Sequence of chain 1.C:
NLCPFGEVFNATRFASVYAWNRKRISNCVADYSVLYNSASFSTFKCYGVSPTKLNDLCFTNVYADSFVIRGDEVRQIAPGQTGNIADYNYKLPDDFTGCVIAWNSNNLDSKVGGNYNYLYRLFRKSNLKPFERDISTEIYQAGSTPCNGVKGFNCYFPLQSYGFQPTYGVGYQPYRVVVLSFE

Binding-site contacts:
Ligand atom O5 contacts residue ASN10 of chain 1.C at 2.3 Å (h-bond).
Ligand atom C8 contacts residue LEU35 of chain 1.C at 4.0 Å (hydrophobic).
Ligand atom C2 contacts residue ASN10 of chain 1.C at 2.5 Å.
Ligand atom C6 contacts residue ARG65 of chain 1.A at 3.8 Å.
Ligand atom C5 contacts residue ASP62 of chain 1.A at 4.5 Å.
Ligand atom C7 contacts residue ASN10 of chain 1.C at 3.8 Å.
Ligand atom O7 contacts residue PHE5 of chain 1.C at 3.8 Å.
Ligand atom N2 contacts residue GLY6 of chain 1.C at 4.3 Å.
Ligand atom C6 contacts residue ASP62 of chain 1.A at 3.9 Å.
Ligand atom C1 contacts residue ASN10 of chain 1.C at 1.4 Å.
Ligand atom C5 contacts residue ASN10 of chain 1.C at 3.5 Å.
Ligand atom C4 contacts residue ASN10 of chain 1.C at 4.2 Å.
Ligand atom C8 contacts residue PHE5 of chain 1.C at 3.4 Å (hydrophobic).
Ligand atom C3 contacts residue ASN10 of chain 1.C at 3.8 Å.
Ligand atom C8 contacts residue VAL34 of chain 1.C at 3.9 Å (hydrophobic).
Ligand atom O4 contacts residue VAL34 of chain 1.C at 4.5 Å.
Ligand atom C7 contacts residue PHE9 of chain 1.C at 4.4 Å (hydrophobic).
Ligand atom C6 contacts residue ASN10 of chain 1.C at 4.5 Å.
Ligand atom O6 contacts residue ASP62 of chain 1.A at 2.9 Å (salt-bridge).
Ligand atom O3 contacts residue ASP62 of chain 1.A at 3.6 Å.
Ligand atom N2 contacts residue ASN10 of chain 1.C at 3.0 Å (h-bond).
Ligand atom O5 contacts residue ASP62 of chain 1.A at 3.5 Å (salt-bridge).
Ligand atom O7 contacts residue PHE9 of chain 1.C at 3.8 Å.
Ligand atom O6 contacts residue ARG65 of chain 1.A at 4.2 Å.
Ligand atom O7 contacts residue ASN10 of chain 1.C at 3.3 Å (h-bond).
Ligand atom N2 contacts residue PHE5 of chain 1.C at 3.5 Å (h-bond).
Ligand atom C7 contacts residue PHE5 of chain 1.C at 3.4 Å (hydrophobic).

A protein and the small-molecule ligand that binds it are described below.
Small molecule (SMILES): CC(=O)N[C@H]1[C@H](O[C@H]2[C@H](O)[C@@H](NC(C)=O)CO[C@@H]2CO)O[C@H](CO)[C@@H](O[C@@H]2O[C@H](CO)[C@@H](O)[C@H](O)[C@@H]2O)[C@@H]1O

Sequence of chain 1.A:
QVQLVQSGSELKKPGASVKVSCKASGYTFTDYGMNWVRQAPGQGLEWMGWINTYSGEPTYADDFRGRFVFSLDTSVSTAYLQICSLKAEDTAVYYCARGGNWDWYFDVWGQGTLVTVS